Sequence of chain 1.A:
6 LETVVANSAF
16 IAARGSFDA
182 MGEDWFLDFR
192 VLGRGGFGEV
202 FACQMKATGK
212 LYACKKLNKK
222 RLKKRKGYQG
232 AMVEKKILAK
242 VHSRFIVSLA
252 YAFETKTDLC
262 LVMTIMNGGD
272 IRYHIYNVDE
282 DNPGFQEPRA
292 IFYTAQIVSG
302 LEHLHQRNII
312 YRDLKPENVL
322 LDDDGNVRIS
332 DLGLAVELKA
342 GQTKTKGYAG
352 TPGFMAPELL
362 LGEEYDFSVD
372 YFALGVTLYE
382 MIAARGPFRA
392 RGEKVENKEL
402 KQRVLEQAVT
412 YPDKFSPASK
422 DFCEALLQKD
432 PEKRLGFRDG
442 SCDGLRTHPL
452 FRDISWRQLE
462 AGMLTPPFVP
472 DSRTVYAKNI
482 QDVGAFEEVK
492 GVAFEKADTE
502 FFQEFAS

This small molecule binds to this protein.
Small molecule (SMILES): NC(=O)c1cn([C@@H]2O[C@H](CO)[C@@H](O)[C@H]2O)c2ncnc(N)c12

Binding-site contacts:
Ligand atom C7 contacts residue VAL201 of chain 1.A at 4.4 Å (hydrophobic).
Ligand atom C5' contacts residue GLY194 of chain 1.A at 4.0 Å.
Ligand atom C6 contacts residue ALA214 of chain 1.A at 3.5 Å (hydrophobic).
Ligand atom C2 contacts residue MET267 of chain 1.A at 3.6 Å (hydrophobic).
Ligand atom N3 contacts residue LEU193 of chain 1.A at 4.1 Å.
Ligand atom N11 contacts residue ASP332 of chain 1.A at 3.6 Å (salt-bridge).
Ligand atom N6 contacts residue LEU321 of chain 1.A at 3.4 Å.
Ligand atom O12 contacts residue ASP332 of chain 1.A at 3.9 Å.
Ligand atom N6 contacts residue MET264 of chain 1.A at 3.6 Å.
Ligand atom N6 contacts residue ALA214 of chain 1.A at 3.6 Å.
Ligand atom N9 contacts residue VAL201 of chain 1.A at 4.3 Å.
Ligand atom N11 contacts residue MET264 of chain 1.A at 4.3 Å.
Ligand atom O12 contacts residue LEU321 of chain 1.A at 3.9 Å.
Ligand atom N11 contacts residue LYS216 of chain 1.A at 4.1 Å.
Ligand atom C7 contacts residue LEU321 of chain 1.A at 4.3 Å (hydrophobic).
Ligand atom C5' contacts residue VAL201 of chain 1.A at 4.3 Å (hydrophobic).
Ligand atom C2' contacts residue ASP271 of chain 1.A at 3.7 Å.
Ligand atom C4' contacts residue LEU193 of chain 1.A at 3.8 Å (hydrophobic).
Ligand atom O2' contacts residue ALA478 of chain 1.A at 3.8 Å.
Ligand atom N1 contacts residue LEU321 of chain 1.A at 3.8 Å.
Ligand atom N1 contacts residue MET267 of chain 1.A at 3.6 Å (h-bond).
Ligand atom C5' contacts residue LEU193 of chain 1.A at 4.2 Å (hydrophobic).
Ligand atom C5 contacts residue LEU321 of chain 1.A at 3.8 Å (hydrophobic).
Ligand atom C5 contacts residue ALA214 of chain 1.A at 4.0 Å (hydrophobic).
Ligand atom C10 contacts residue MET264 of chain 1.A at 3.9 Å (hydrophobic).
Ligand atom C3' contacts residue ASP271 of chain 1.A at 3.7 Å.
Ligand atom C4 contacts residue LEU321 of chain 1.A at 4.4 Å (hydrophobic).
Ligand atom O3' contacts residue GLU318 of chain 1.A at 4.3 Å.
Ligand atom C8 contacts residue VAL201 of chain 1.A at 4.1 Å (hydrophobic).
Ligand atom O12 contacts residue MET264 of chain 1.A at 3.2 Å (h-bond).
Ligand atom C6 contacts residue LEU321 of chain 1.A at 3.4 Å (hydrophobic).
Ligand atom N1 contacts residue ALA214 of chain 1.A at 3.6 Å.
Ligand atom C1' contacts residue LEU193 of chain 1.A at 4.1 Å (hydrophobic).
Ligand atom O2' contacts residue ASP271 of chain 1.A at 3.6 Å (salt-bridge).
Ligand atom O5' contacts residue VAL201 of chain 1.A at 4.1 Å.
Ligand atom O4' contacts residue VAL201 of chain 1.A at 3.8 Å.
Ligand atom C2 contacts residue ALA214 of chain 1.A at 4.2 Å (hydrophobic).
Ligand atom O2' contacts residue LEU193 of chain 1.A at 4.4 Å.
Ligand atom O3' contacts residue ASP271 of chain 1.A at 3.1 Å (salt-bridge).
Ligand atom O4' contacts residue LEU193 of chain 1.A at 3.8 Å.